Sequence of chain 1.A:
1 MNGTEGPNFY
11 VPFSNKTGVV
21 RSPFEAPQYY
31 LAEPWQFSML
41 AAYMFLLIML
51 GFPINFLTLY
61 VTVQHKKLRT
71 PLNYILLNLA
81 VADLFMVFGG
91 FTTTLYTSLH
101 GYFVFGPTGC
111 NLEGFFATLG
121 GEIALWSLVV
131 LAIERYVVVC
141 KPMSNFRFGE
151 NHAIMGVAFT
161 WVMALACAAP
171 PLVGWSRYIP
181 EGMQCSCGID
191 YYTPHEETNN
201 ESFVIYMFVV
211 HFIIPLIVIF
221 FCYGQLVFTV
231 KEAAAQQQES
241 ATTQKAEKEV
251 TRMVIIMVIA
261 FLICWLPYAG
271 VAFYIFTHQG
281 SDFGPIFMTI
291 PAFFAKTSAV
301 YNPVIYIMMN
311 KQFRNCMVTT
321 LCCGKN

Binding-site contacts:
Ligand atom C3 contacts residue ALA269 of chain 1.A at 4.1 Å (hydrophobic).
Ligand atom C4 contacts residue ALA272 of chain 1.A at 3.7 Å (hydrophobic).
Ligand atom C20 contacts residue THR118 of chain 1.A at 3.9 Å.
Ligand atom C9 contacts residue TRP265 of chain 1.A at 4.0 Å (hydrophobic).
Ligand atom C17 contacts residue ALA269 of chain 1.A at 4.2 Å (hydrophobic).
Ligand atom C16 contacts residue HIS211 of chain 1.A at 3.5 Å.
Ligand atom C19 contacts residue THR118 of chain 1.A at 3.9 Å.
Ligand atom C20 contacts residue LYS296 of chain 1.A at 4.3 Å.
Ligand atom C15 contacts residue LYS296 of chain 1.A at 1.3 Å.
Ligand atom C19 contacts residue TRP265 of chain 1.A at 4.2 Å (hydrophobic).
Ligand atom C17 contacts residue TRP265 of chain 1.A at 4.0 Å (hydrophobic).
Ligand atom C18 contacts residue TYR191 of chain 1.A at 4.2 Å (hydrophobic).
Ligand atom C14 contacts residue TYR268 of chain 1.A at 4.1 Å (hydrophobic).
Ligand atom C17 contacts residue TYR268 of chain 1.A at 3.8 Å (hydrophobic).
Ligand atom C11 contacts residue TRP265 of chain 1.A at 4.3 Å (hydrophobic).
Ligand atom C8 contacts residue TYR268 of chain 1.A at 4.1 Å (hydrophobic).
Ligand atom C11 contacts residue TYR268 of chain 1.A at 3.9 Å (hydrophobic).
Ligand atom C2 contacts residue PHE208 of chain 1.A at 4.3 Å (hydrophobic).
Ligand atom C20 contacts residue ALA117 of chain 1.A at 3.0 Å (hydrophobic).
Ligand atom C19 contacts residue GLU122 of chain 1.A at 3.4 Å.
Ligand atom C2 contacts residue PHE212 of chain 1.A at 3.9 Å (hydrophobic).
Ligand atom C3 contacts residue PHE208 of chain 1.A at 3.9 Å (hydrophobic).
Ligand atom C15 contacts residue ALA117 of chain 1.A at 4.0 Å (hydrophobic).
Ligand atom C12 contacts residue TYR268 of chain 1.A at 3.5 Å (hydrophobic).
Ligand atom C2 contacts residue ALA269 of chain 1.A at 3.8 Å (hydrophobic).
Ligand atom C20 contacts residue MET86 of chain 1.A at 4.3 Å (hydrophobic).
Ligand atom C19 contacts residue MET207 of chain 1.A at 4.3 Å (hydrophobic).
Ligand atom C10 contacts residue TYR268 of chain 1.A at 3.5 Å (hydrophobic).
Ligand atom C14 contacts residue LYS296 of chain 1.A at 2.2 Å.
Ligand atom C13 contacts residue LYS296 of chain 1.A at 3.5 Å.
Ligand atom C10 contacts residue TRP265 of chain 1.A at 4.0 Å (hydrophobic).
Ligand atom C7 contacts residue MET207 of chain 1.A at 3.5 Å (hydrophobic).
Ligand atom C3 contacts residue MET207 of chain 1.A at 4.2 Å (hydrophobic).
Ligand atom C4 contacts residue TYR268 of chain 1.A at 4.1 Å (hydrophobic).
Ligand atom C16 contacts residue PHE212 of chain 1.A at 4.0 Å (hydrophobic).
Ligand atom C13 contacts residue TYR268 of chain 1.A at 4.3 Å (hydrophobic).
Ligand atom C5 contacts residue MET207 of chain 1.A at 4.3 Å (hydrophobic).
Ligand atom C16 contacts residue MET207 of chain 1.A at 3.7 Å (hydrophobic).
Ligand atom C3 contacts residue ALA272 of chain 1.A at 4.2 Å (hydrophobic).
Ligand atom C6 contacts residue MET207 of chain 1.A at 3.8 Å (hydrophobic).

A small-molecule ligand and the protein it binds are described below.
Small molecule (SMILES): CC1=C(/C=C/C(C)=C/C=C/C(C)=C/C=O)C(C)(C)CCC1